Binding-site contacts:
Ligand atom F2 contacts residue NAD1 of chain 1.J at 2.8 Å.
Ligand atom C3 contacts residue LEU116 of chain 1.B at 3.7 Å (hydrophobic).
Ligand atom F5 contacts residue BRB1 of chain 1.L at 2.0 Å.
Ligand atom O1 contacts residue SER48 of chain 1.B at 2.6 Å (h-bond).
Ligand atom C7 contacts residue PHE93 of chain 1.B at 3.5 Å (hydrophobic).
Ligand atom F6 contacts residue BRB1 of chain 1.L at 1.7 Å.
Ligand atom F6 contacts residue SER48 of chain 1.B at 3.1 Å.
Ligand atom C1 contacts residue SER48 of chain 1.B at 3.3 Å.
Ligand atom C4 contacts residue LEU116 of chain 1.B at 3.7 Å (hydrophobic).
Ligand atom O1 contacts residue BRB1 of chain 1.L at 0.2 Å (h-bond).
Ligand atom C1 contacts residue BRB1 of chain 1.L at 0.4 Å.
Ligand atom C2 contacts residue VAL294 of chain 1.B at 3.6 Å (hydrophobic).
Ligand atom F5 contacts residue LEU57 of chain 1.B at 3.2 Å.
Ligand atom O1 contacts residue HIS67 of chain 1.B at 3.1 Å (h-bond).
Ligand atom C6 contacts residue SER48 of chain 1.B at 3.4 Å.
Ligand atom F5 contacts residue PHE140 of chain 1.B at 3.4 Å.
Ligand atom F3 contacts residue ILE318 of chain 1.B at 3.4 Å.
Ligand atom F3 contacts residue BRB1 of chain 1.L at 1.0 Å.
Ligand atom F3 contacts residue VAL294 of chain 1.B at 3.2 Å.
Ligand atom C7 contacts residue BRB1 of chain 1.L at 1.2 Å.
Ligand atom F2 contacts residue BRB1 of chain 1.L at 1.2 Å.
Ligand atom O1 contacts residue CYS174 of chain 1.B at 3.3 Å (h-bond).
Ligand atom F6 contacts residue HIS67 of chain 1.B at 3.1 Å.
Ligand atom O1 contacts residue NAD1 of chain 1.J at 3.2 Å.
Ligand atom O1 contacts residue ZN1 of chain 1.H at 2.0 Å.
Ligand atom C7 contacts residue NAD1 of chain 1.J at 3.4 Å.
Ligand atom C6 contacts residue BRB1 of chain 1.L at 0.9 Å.
Ligand atom C7 contacts residue SER48 of chain 1.B at 3.5 Å.
Ligand atom C3 contacts residue BRB1 of chain 1.L at 0.5 Å.
Ligand atom F2 contacts residue VAL294 of chain 1.B at 3.6 Å.
Ligand atom F5 contacts residue LEU141 of chain 1.B at 3.6 Å.
Ligand atom O1 contacts residue CYS46 of chain 1.B at 3.5 Å (h-bond).
Ligand atom F4 contacts residue BRB1 of chain 1.L at 1.5 Å.
Ligand atom C3 contacts residue VAL294 of chain 1.B at 3.4 Å (hydrophobic).
Ligand atom C4 contacts residue BRB1 of chain 1.L at 0.3 Å.
Ligand atom F6 contacts residue LEU141 of chain 1.B at 3.5 Å.
Ligand atom C7 contacts residue ZN1 of chain 1.H at 3.2 Å.
Ligand atom C5 contacts residue BRB1 of chain 1.L at 0.8 Å.
Ligand atom F4 contacts residue LEU57 of chain 1.B at 3.6 Å.
Ligand atom C2 contacts residue BRB1 of chain 1.L at 0.6 Å.

Sequence of chain 1.A:
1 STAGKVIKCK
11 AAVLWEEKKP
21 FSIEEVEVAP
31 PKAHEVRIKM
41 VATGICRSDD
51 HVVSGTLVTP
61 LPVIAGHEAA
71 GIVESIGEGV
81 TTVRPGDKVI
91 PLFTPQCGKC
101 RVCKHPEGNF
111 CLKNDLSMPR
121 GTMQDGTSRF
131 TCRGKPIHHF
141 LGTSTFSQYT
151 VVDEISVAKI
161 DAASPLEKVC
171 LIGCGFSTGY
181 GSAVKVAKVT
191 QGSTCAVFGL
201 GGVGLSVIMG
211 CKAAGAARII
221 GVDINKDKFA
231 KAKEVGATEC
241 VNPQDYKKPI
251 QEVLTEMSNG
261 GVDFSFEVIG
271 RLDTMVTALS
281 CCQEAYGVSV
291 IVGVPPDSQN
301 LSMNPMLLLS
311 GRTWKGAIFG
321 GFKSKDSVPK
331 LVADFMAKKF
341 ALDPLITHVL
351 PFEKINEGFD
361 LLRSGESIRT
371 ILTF

Sequence of chain 1.B:
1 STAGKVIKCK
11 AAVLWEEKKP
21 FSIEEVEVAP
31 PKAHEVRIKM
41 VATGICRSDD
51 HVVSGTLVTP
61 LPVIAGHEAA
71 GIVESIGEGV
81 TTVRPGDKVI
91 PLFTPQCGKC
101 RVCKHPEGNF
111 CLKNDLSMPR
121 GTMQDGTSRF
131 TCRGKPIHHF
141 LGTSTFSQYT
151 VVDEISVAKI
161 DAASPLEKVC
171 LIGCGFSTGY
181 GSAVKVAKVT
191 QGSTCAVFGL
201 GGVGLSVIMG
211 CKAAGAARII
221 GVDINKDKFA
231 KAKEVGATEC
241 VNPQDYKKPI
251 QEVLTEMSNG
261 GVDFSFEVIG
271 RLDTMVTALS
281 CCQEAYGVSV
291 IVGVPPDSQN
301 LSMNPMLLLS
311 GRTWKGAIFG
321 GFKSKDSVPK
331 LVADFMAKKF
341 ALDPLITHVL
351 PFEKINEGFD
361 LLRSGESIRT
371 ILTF

The protein below binds the small molecule below.
Small molecule (SMILES): OCc1c(F)c(F)c(F)c(F)c1F